Sequence of chain 9.D:
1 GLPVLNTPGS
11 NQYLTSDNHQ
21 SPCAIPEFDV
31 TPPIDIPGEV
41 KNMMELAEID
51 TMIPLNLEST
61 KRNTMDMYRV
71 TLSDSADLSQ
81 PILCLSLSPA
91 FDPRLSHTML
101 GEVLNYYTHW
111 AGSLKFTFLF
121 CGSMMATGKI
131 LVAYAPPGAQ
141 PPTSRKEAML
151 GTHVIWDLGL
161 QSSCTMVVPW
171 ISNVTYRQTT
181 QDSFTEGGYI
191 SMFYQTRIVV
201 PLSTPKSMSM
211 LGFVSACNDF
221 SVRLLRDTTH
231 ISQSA

Sequence of chain 9.B:
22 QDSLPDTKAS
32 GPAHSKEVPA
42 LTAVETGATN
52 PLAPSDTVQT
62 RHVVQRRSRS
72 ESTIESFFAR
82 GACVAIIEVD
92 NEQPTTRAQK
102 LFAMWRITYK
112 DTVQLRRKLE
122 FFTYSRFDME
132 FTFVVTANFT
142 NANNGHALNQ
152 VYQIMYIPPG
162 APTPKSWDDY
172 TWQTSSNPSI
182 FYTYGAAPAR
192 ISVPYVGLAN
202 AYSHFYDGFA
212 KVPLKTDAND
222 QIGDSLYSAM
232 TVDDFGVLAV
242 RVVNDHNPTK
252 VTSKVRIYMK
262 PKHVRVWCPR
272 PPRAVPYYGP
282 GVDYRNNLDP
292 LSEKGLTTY

A protein and the small-molecule ligand that binds it are described below.
Small molecule (SMILES): CCOC(=O)c1ccc(OCCCC2CCN(c3ccc(C)nn3)CC2)cc1

Sequence of chain 10.D:
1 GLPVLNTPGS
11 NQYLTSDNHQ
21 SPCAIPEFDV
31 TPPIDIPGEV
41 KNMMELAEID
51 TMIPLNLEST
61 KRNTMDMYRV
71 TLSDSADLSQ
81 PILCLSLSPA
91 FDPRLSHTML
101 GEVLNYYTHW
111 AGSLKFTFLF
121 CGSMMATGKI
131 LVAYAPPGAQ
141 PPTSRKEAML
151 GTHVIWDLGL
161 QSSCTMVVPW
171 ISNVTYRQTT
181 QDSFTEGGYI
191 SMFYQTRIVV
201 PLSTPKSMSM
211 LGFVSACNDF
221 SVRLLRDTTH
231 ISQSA

Binding-site contacts:
Ligand atom C21 contacts residue TYR203 of chain 9.B at 3.7 Å (hydrophobic).
Ligand atom O15 contacts residue MET130 of chain 9.B at 3.8 Å.
Ligand atom O23 contacts residue TYR110 of chain 9.B at 3.5 Å.
Ligand atom C18 contacts residue TYR110 of chain 9.B at 3.8 Å (hydrophobic).
Ligand atom C7 contacts residue ILE25 of chain 9.D at 3.8 Å (hydrophobic).
Ligand atom C17 contacts residue MET130 of chain 9.B at 3.7 Å (hydrophobic).
Ligand atom N3 contacts residue ILE192 of chain 9.B at 3.7 Å.
Ligand atom C22 contacts residue TYR110 of chain 9.B at 3.3 Å (hydrophobic).
Ligand atom N6 contacts residue VAL194 of chain 9.B at 3.6 Å.
Ligand atom C7 contacts residue TYR157 of chain 9.B at 3.5 Å (hydrophobic).
Ligand atom C9 contacts residue VAL194 of chain 9.B at 3.8 Å (hydrophobic).
Ligand atom N3 contacts residue LEU239 of chain 9.B at 3.8 Å.
Ligand atom C25 contacts residue THR109 of chain 9.B at 3.2 Å.
Ligand atom C13 contacts residue ILE108 of chain 9.B at 3.6 Å (hydrophobic).
Ligand atom C3 contacts residue TYR157 of chain 9.B at 3.4 Å (hydrophobic).
Ligand atom C19 contacts residue TYR110 of chain 9.B at 3.8 Å (hydrophobic).
Ligand atom C7 contacts residue VAL194 of chain 9.B at 3.6 Å (hydrophobic).
Ligand atom C19 contacts residue PHE236 of chain 9.B at 3.6 Å (hydrophobic).
Ligand atom O24 contacts residue PHE236 of chain 9.B at 3.9 Å.
Ligand atom C4 contacts residue ALA24 of chain 9.D at 3.9 Å (hydrophobic).
Ligand atom C3 contacts residue PRO179 of chain 9.B at 3.6 Å (hydrophobic).
Ligand atom C10 contacts residue PHE132 of chain 9.B at 3.7 Å (hydrophobic).
Ligand atom C11 contacts residue PHE132 of chain 9.B at 3.5 Å (hydrophobic).
Ligand atom C8 contacts residue TYR157 of chain 9.B at 3.4 Å (hydrophobic).
Ligand atom O24 contacts residue TYR110 of chain 9.B at 3.3 Å.
Ligand atom C10 contacts residue ILE108 of chain 9.B at 3.5 Å (hydrophobic).
Ligand atom O24 contacts residue THR109 of chain 9.B at 3.6 Å.
Ligand atom C1 contacts residue ILE181 of chain 9.B at 3.5 Å (hydrophobic).
Ligand atom C4 contacts residue TYR157 of chain 9.B at 3.5 Å (hydrophobic).
Ligand atom C12 contacts residue PHE236 of chain 9.B at 3.7 Å (hydrophobic).
Ligand atom C1 contacts residue ILE155 of chain 9.B at 3.8 Å (hydrophobic).
Ligand atom N4 contacts residue LEU239 of chain 9.B at 3.6 Å.
Ligand atom C16 contacts residue MET130 of chain 9.B at 3.8 Å (hydrophobic).
Ligand atom O23 contacts residue PHE236 of chain 9.B at 3.3 Å.
Ligand atom C3 contacts residue ALA24 of chain 9.D at 3.6 Å (hydrophobic).
Ligand atom C13 contacts residue PHE236 of chain 9.B at 3.8 Å (hydrophobic).
Ligand atom C22 contacts residue PHE236 of chain 9.B at 3.3 Å (hydrophobic).
Ligand atom N4 contacts residue ILE192 of chain 9.B at 3.6 Å.
Ligand atom C8 contacts residue VAL194 of chain 9.B at 3.8 Å (hydrophobic).
Ligand atom C20 contacts residue PHE236 of chain 9.B at 3.4 Å (hydrophobic).